Binding-site contacts:
Ligand atom C5 contacts residue VAL109 of chain 1.A at 4.1 Å (hydrophobic).
Ligand atom C1 contacts residue ASN107 of chain 1.A at 3.6 Å.
Ligand atom O5 contacts residue VAL109 of chain 1.A at 3.7 Å.
Ligand atom C3 contacts residue THR106 of chain 1.A at 4.5 Å.
Ligand atom O3 contacts residue ASN107 of chain 1.A at 4.1 Å.
Ligand atom C2 contacts residue ASN107 of chain 1.A at 3.9 Å.
Ligand atom C8 contacts residue ASN104 of chain 1.A at 3.4 Å.
Ligand atom C5 contacts residue ASN107 of chain 1.A at 3.3 Å.
Ligand atom N2 contacts residue THR106 of chain 1.A at 3.1 Å.
Ligand atom C1 contacts residue THR106 of chain 1.A at 3.7 Å.
Ligand atom C8 contacts residue THR106 of chain 1.A at 3.3 Å.
Ligand atom C2 contacts residue ASN104 of chain 1.A at 2.4 Å.
Ligand atom C4 contacts residue ASN104 of chain 1.A at 4.2 Å.
Ligand atom C6 contacts residue ASN107 of chain 1.A at 4.0 Å.
Ligand atom O5 contacts residue ASN107 of chain 1.A at 3.6 Å.
Ligand atom C5 contacts residue ASN104 of chain 1.A at 3.6 Å.
Ligand atom O4 contacts residue ASN107 of chain 1.A at 3.8 Å.
Ligand atom C7 contacts residue ASN104 of chain 1.A at 3.1 Å.
Ligand atom C7 contacts residue THR106 of chain 1.A at 3.7 Å.
Ligand atom N2 contacts residue ASN104 of chain 1.A at 2.8 Å (h-bond).
Ligand atom C3 contacts residue ASN107 of chain 1.A at 3.2 Å.
Ligand atom C4 contacts residue ASN107 of chain 1.A at 3.7 Å.
Ligand atom C2 contacts residue THR106 of chain 1.A at 3.9 Å.
Ligand atom C6 contacts residue VAL109 of chain 1.A at 3.4 Å (hydrophobic).
Ligand atom C3 contacts residue ASN104 of chain 1.A at 3.7 Å.
Ligand atom O7 contacts residue ASN104 of chain 1.A at 3.8 Å.
Ligand atom N2 contacts residue ASN107 of chain 1.A at 4.2 Å.
Ligand atom C1 contacts residue ASN104 of chain 1.A at 1.4 Å.
Ligand atom O6 contacts residue VAL109 of chain 1.A at 3.3 Å.
Ligand atom O5 contacts residue ASN104 of chain 1.A at 2.4 Å (h-bond).

Sequence of chain 1.A:
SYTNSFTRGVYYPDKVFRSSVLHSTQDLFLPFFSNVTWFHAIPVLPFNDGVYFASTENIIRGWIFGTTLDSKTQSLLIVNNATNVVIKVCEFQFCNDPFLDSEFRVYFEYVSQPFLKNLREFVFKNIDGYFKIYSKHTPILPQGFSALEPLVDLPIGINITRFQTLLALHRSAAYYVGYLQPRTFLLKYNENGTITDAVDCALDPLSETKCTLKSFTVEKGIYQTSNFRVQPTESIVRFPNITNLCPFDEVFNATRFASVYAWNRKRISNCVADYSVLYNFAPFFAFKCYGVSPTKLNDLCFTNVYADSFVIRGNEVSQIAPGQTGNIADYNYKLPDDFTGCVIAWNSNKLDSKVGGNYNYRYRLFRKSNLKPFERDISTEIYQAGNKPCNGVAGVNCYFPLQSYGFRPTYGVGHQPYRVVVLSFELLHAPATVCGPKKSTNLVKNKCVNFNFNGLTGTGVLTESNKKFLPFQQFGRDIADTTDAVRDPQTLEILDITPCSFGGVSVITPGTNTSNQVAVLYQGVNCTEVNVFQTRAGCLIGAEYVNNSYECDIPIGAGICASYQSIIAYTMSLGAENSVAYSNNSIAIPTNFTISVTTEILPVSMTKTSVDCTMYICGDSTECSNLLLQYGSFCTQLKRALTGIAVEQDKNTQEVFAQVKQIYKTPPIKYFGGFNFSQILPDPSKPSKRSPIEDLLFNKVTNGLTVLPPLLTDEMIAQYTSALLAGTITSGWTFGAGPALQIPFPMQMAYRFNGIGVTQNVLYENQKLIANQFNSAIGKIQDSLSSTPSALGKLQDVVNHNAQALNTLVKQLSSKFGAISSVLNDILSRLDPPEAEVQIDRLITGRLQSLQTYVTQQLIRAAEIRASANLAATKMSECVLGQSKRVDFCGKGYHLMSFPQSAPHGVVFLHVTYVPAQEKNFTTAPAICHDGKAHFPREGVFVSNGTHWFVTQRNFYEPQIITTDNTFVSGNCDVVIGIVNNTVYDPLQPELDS

A protein and the small-molecule ligand that binds it are described below.
Small molecule (SMILES): CC(=O)N[C@@H]1[C@@H](O)[C@H](O)[C@@H](CO)O[C@H]1O